Sequence of chain 1.A:
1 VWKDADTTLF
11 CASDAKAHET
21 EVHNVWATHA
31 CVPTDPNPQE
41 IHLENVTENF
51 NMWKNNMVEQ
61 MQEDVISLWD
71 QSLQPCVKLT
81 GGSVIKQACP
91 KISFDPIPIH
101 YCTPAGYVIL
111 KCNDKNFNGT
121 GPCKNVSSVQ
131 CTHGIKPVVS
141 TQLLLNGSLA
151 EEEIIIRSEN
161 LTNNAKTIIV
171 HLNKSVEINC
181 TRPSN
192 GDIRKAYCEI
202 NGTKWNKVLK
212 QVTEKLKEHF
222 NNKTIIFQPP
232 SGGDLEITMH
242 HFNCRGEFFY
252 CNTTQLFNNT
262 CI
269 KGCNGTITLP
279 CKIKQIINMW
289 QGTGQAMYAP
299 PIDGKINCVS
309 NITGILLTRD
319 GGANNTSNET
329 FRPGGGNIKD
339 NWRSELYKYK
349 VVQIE

A small-molecule ligand and the protein it binds are described below.
Small molecule (SMILES): CC(=O)N[C@@H]1[C@@H](O)[C@H](O)[C@@H](CO)O[C@H]1O

Binding-site contacts:
Ligand atom C7 contacts residue ASN173 of chain 1.A at 3.2 Å.
Ligand atom O5 contacts residue ASN173 of chain 1.A at 2.4 Å (h-bond).
Ligand atom O7 contacts residue GLU152 of chain 1.A at 3.5 Å (salt-bridge).
Ligand atom C5 contacts residue GLN212 of chain 1.A at 4.4 Å.
Ligand atom C4 contacts residue GLN212 of chain 1.A at 4.5 Å.
Ligand atom O4 contacts residue GLN212 of chain 1.A at 4.1 Å.
Ligand atom C3 contacts residue GLN212 of chain 1.A at 4.2 Å.
Ligand atom O5 contacts residue GLU153 of chain 1.A at 3.5 Å.
Ligand atom N2 contacts residue GLU152 of chain 1.A at 4.5 Å.
Ligand atom C3 contacts residue ASN173 of chain 1.A at 3.6 Å.
Ligand atom C5 contacts residue ILE154 of chain 1.A at 4.2 Å (hydrophobic).
Ligand atom C6 contacts residue ILE154 of chain 1.A at 4.2 Å (hydrophobic).
Ligand atom O5 contacts residue GLU152 of chain 1.A at 3.9 Å.
Ligand atom C8 contacts residue ASN173 of chain 1.A at 4.3 Å.
Ligand atom O6 contacts residue LYS216 of chain 1.A at 4.4 Å.
Ligand atom O5 contacts residue ILE154 of chain 1.A at 3.2 Å (h-bond).
Ligand atom C7 contacts residue GLU152 of chain 1.A at 4.3 Å.
Ligand atom C2 contacts residue GLU152 of chain 1.A at 3.8 Å.
Ligand atom C4 contacts residue ASN173 of chain 1.A at 4.1 Å.
Ligand atom O7 contacts residue ASN173 of chain 1.A at 3.2 Å (h-bond).
Ligand atom C1 contacts residue ILE154 of chain 1.A at 4.0 Å (hydrophobic).
Ligand atom C5 contacts residue ASN173 of chain 1.A at 3.6 Å.
Ligand atom C1 contacts residue GLU152 of chain 1.A at 3.6 Å.
Ligand atom O6 contacts residue ILE154 of chain 1.A at 3.1 Å (h-bond).
Ligand atom C1 contacts residue GLU153 of chain 1.A at 4.3 Å.
Ligand atom C2 contacts residue ASN173 of chain 1.A at 2.2 Å.
Ligand atom N2 contacts residue ASN173 of chain 1.A at 2.8 Å (h-bond).
Ligand atom O6 contacts residue GLU153 of chain 1.A at 3.6 Å.
Ligand atom C1 contacts residue ASN173 of chain 1.A at 1.4 Å.